Binding-site contacts:
Ligand atom CA contacts residue ILE98 of chain 1.A at 3.7 Å (hydrophobic).
Ligand atom CB contacts residue GLN97 of chain 1.A at 4.0 Å.
Ligand atom CD2 contacts residue PHE89 of chain 1.A at 4.1 Å (hydrophobic).
Ligand atom CG contacts residue ILE80 of chain 1.A at 3.8 Å (hydrophobic).
Ligand atom CB contacts residue GLU258 of chain 1.A at 3.3 Å.
Ligand atom CD1 contacts residue LEU101 of chain 1.A at 3.8 Å (hydrophobic).
Ligand atom CD1 contacts residue LYS84 of chain 1.A at 3.2 Å.
Ligand atom CD2 contacts residue ILE98 of chain 1.A at 4.0 Å (hydrophobic).
Ligand atom N contacts residue GLU258 of chain 1.A at 3.4 Å (salt-bridge).
Ligand atom CD1 contacts residue ILE98 of chain 1.A at 3.7 Å (hydrophobic).
Ligand atom CB contacts residue GLU258 of chain 1.A at 3.2 Å.
Ligand atom CD1 contacts residue ILE80 of chain 1.A at 3.7 Å (hydrophobic).
Ligand atom C contacts residue LYS84 of chain 1.A at 3.8 Å.
Ligand atom CG contacts residue LYS84 of chain 1.A at 3.1 Å.
Ligand atom SD contacts residue LEU255 of chain 1.A at 3.7 Å.
Ligand atom CG contacts residue GLU258 of chain 1.A at 3.5 Å.
Ligand atom CD2 contacts residue ILE80 of chain 1.A at 3.3 Å (hydrophobic).
Ligand atom CA contacts residue GLU258 of chain 1.A at 3.7 Å.
Ligand atom CA contacts residue GLU258 of chain 1.A at 3.6 Å.
Ligand atom N contacts residue GLU258 of chain 1.A at 2.8 Å (salt-bridge).
Ligand atom CB contacts residue ILE98 of chain 1.A at 3.6 Å (hydrophobic).
Ligand atom CB contacts residue LEU255 of chain 1.A at 4.2 Å (hydrophobic).
Ligand atom SD contacts residue GLU258 of chain 1.A at 4.2 Å.
Ligand atom CD contacts residue GLU258 of chain 1.A at 3.5 Å.
Ligand atom N contacts residue GLU258 of chain 1.A at 2.9 Å (salt-bridge).
Ligand atom CD2 contacts residue LYS102 of chain 1.A at 3.7 Å.
Ligand atom C contacts residue GLU258 of chain 1.A at 3.7 Å.
Ligand atom CA contacts residue GLU258 of chain 1.A at 3.7 Å.
Ligand atom N contacts residue ILE98 of chain 1.A at 4.1 Å.
Ligand atom O contacts residue LYS84 of chain 1.A at 3.0 Å (salt-bridge).
Ligand atom CG contacts residue ILE98 of chain 1.A at 3.9 Å (hydrophobic).
Ligand atom CD1 contacts residue GLN97 of chain 1.A at 3.9 Å.
Ligand atom CD2 contacts residue GLN97 of chain 1.A at 3.5 Å.
Ligand atom CD2 contacts residue LYS84 of chain 1.A at 4.0 Å.
Ligand atom CD2 contacts residue LEU101 of chain 1.A at 3.9 Å (hydrophobic).
Ligand atom SD contacts residue PRO254 of chain 1.A at 3.9 Å.
Ligand atom CG contacts residue SER94 of chain 1.A at 3.9 Å.
Ligand atom CG contacts residue GLU258 of chain 1.A at 3.3 Å.
Ligand atom CB contacts residue GLU258 of chain 1.A at 3.3 Å.
Ligand atom C contacts residue GLU258 of chain 1.A at 3.8 Å.

Sequence of chain 1.A:
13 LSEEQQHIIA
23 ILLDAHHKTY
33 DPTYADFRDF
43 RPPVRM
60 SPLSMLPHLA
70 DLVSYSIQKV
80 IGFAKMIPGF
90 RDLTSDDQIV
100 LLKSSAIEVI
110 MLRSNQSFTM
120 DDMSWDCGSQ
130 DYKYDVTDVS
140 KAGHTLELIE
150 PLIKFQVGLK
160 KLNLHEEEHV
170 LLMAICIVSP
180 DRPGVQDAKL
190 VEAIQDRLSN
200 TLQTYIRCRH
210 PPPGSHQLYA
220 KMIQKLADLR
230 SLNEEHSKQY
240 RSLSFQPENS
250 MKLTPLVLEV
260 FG

This protein binds this small molecule.
Small molecule (SMILES): CSCC[C@H](NC(=O)[C@@H]1CCCN1)C(=O)N[C@@H](CC(C)C)C(=O)N[C@@H](CCSC)C(=O)N[C@@H](CC(N)=O)C(=O)N[C@@H](CC(C)C)C(=O)N[C@@H](CC(C)C)C(=O)N[C@@H](CCCCN)C(=O)N[C@H](C=O)CC(=O)O